Sequence of chain 9.B:
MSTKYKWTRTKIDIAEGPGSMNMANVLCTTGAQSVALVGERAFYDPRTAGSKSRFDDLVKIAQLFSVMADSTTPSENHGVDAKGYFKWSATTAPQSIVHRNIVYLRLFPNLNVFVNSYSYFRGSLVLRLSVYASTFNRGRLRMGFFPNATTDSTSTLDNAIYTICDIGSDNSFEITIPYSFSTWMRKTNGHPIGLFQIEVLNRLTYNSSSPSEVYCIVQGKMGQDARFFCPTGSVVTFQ

Sequence of chain 9.A:
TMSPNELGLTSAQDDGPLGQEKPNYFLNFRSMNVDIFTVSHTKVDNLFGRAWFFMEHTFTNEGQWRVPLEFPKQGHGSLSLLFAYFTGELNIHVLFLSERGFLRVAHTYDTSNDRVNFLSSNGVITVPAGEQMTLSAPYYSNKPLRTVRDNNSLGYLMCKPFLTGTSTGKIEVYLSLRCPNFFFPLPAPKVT

The small molecule below binds the protein below.
Small molecule (SMILES): Nc1nc(=O)c2ncn([C@@H]3O[C@H](CO)[C@@H](O[P](=O)(O)OC[C@H]4O[C@@H](n5ccc(=O)[nH]c5=O)[C@H](O)[C@@H]4O[P](=O)(O)OC[C@H]4O[C@@H](n5ccc(=O)[nH]c5=O)[C@H](O)[C@@H]4O[P](=O)(O)OC[C@H]4O[C@@H](n5ccc(=O)[nH]c5=O)[C@H](O)[C@@H]4O[P](=O)(O)OC[C@H]4O[C@@H](n5ccc(=O)[nH]c5=O)[C@H](O)[C@@H]4O[P](=O)(O)OC[C@H]4O[C@@H](n5ccc(=O)[nH]c5=O)[C@H](O)[C@@H]4O)[C@H]3O)c2[nH]1

Binding-site contacts:
Ligand atom C4 contacts residue ARG68 of chain 9.B at 3.7 Å.
Ligand atom O3' contacts residue TYR19 of chain 6.B at 3.0 Å (h-bond).
Ligand atom O2' contacts residue THR17 of chain 7.B at 3.3 Å (h-bond).
Ligand atom O4 contacts residue TRP21 of chain 7.B at 3.6 Å.
Ligand atom C2 contacts residue ALA56 of chain 9.B at 3.7 Å (hydrophobic).
Ligand atom O2' contacts residue ARG55 of chain 9.B at 2.7 Å (salt-bridge).
Ligand atom N2 contacts residue ALA56 of chain 9.B at 3.3 Å (h-bond).
Ligand atom OP1 contacts residue TYR19 of chain 6.B at 3.1 Å (h-bond).
Ligand atom C6 contacts residue TRP21 of chain 7.B at 3.3 Å (hydrophobic).
Ligand atom N2 contacts residue ARG55 of chain 9.B at 3.7 Å.
Ligand atom C2 contacts residue TRP21 of chain 7.B at 3.8 Å (hydrophobic).
Ligand atom O6 contacts residue TYR58 of chain 9.B at 3.0 Å (h-bond).
Ligand atom O4' contacts residue TRP21 of chain 7.B at 3.6 Å.
Ligand atom N2 contacts residue THR17 of chain 7.B at 3.8 Å.
Ligand atom N1 contacts residue TYR58 of chain 9.B at 3.6 Å.
Ligand atom O2 contacts residue ARG55 of chain 9.B at 3.2 Å (salt-bridge).
Ligand atom P contacts residue ARG202 of chain 9.A at 3.8 Å.
Ligand atom C2' contacts residue ARG55 of chain 9.B at 3.6 Å.
Ligand atom O4 contacts residue ASN205 of chain 9.A at 3.4 Å (h-bond).
Ligand atom N3 contacts residue TRP21 of chain 7.B at 3.8 Å.
Ligand atom O3' contacts residue ARG55 of chain 9.B at 3.6 Å.
Ligand atom C5' contacts residue ARG202 of chain 9.A at 3.0 Å.
Ligand atom N3 contacts residue ARG55 of chain 9.B at 3.5 Å (salt-bridge).
Ligand atom O4 contacts residue ARG68 of chain 9.B at 3.7 Å.
Ligand atom C6 contacts residue TYR58 of chain 9.B at 3.5 Å (hydrophobic).
Ligand atom C4 contacts residue TRP21 of chain 7.B at 3.7 Å (hydrophobic).
Ligand atom C5 contacts residue TRP21 of chain 7.B at 3.4 Å (hydrophobic).
Ligand atom N3 contacts residue ASN205 of chain 9.A at 3.7 Å.
Ligand atom OP2 contacts residue THR17 of chain 7.B at 3.2 Å.
Ligand atom O2' contacts residue TYR19 of chain 6.B at 3.4 Å.
Ligand atom OP2 contacts residue MET15 of chain 7.B at 3.5 Å.
Ligand atom N1 contacts residue TRP21 of chain 7.B at 3.5 Å.
Ligand atom O4' contacts residue CYS203 of chain 9.A at 3.5 Å (h-bond).
Ligand atom P contacts residue TYR19 of chain 6.B at 3.7 Å.
Ligand atom OP1 contacts residue LYS18 of chain 6.B at 3.3 Å (salt-bridge).
Ligand atom C1' contacts residue TRP21 of chain 7.B at 3.7 Å (hydrophobic).
Ligand atom OP2 contacts residue ARG202 of chain 9.A at 2.5 Å (salt-bridge).
Ligand atom O2 contacts residue TYR58 of chain 9.B at 3.8 Å.
Ligand atom N1 contacts residue ALA56 of chain 9.B at 3.1 Å (h-bond).
Ligand atom C1' contacts residue ARG55 of chain 9.B at 3.4 Å.

Sequence of chain 7.B:
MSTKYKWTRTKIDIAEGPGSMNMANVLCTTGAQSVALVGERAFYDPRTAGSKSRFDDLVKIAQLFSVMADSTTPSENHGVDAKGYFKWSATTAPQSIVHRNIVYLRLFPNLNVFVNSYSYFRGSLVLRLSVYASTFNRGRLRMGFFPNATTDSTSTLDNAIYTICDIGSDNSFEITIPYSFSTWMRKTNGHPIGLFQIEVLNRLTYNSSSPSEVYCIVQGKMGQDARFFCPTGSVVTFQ

Sequence of chain 6.B:
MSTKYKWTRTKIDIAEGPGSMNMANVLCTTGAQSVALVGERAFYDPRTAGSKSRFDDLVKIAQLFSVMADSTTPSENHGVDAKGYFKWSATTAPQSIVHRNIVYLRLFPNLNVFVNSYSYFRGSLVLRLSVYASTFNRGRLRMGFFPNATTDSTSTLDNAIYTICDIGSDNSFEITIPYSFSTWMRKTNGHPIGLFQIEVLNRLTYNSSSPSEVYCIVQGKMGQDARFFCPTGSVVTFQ